Sequence of chain 1.A:
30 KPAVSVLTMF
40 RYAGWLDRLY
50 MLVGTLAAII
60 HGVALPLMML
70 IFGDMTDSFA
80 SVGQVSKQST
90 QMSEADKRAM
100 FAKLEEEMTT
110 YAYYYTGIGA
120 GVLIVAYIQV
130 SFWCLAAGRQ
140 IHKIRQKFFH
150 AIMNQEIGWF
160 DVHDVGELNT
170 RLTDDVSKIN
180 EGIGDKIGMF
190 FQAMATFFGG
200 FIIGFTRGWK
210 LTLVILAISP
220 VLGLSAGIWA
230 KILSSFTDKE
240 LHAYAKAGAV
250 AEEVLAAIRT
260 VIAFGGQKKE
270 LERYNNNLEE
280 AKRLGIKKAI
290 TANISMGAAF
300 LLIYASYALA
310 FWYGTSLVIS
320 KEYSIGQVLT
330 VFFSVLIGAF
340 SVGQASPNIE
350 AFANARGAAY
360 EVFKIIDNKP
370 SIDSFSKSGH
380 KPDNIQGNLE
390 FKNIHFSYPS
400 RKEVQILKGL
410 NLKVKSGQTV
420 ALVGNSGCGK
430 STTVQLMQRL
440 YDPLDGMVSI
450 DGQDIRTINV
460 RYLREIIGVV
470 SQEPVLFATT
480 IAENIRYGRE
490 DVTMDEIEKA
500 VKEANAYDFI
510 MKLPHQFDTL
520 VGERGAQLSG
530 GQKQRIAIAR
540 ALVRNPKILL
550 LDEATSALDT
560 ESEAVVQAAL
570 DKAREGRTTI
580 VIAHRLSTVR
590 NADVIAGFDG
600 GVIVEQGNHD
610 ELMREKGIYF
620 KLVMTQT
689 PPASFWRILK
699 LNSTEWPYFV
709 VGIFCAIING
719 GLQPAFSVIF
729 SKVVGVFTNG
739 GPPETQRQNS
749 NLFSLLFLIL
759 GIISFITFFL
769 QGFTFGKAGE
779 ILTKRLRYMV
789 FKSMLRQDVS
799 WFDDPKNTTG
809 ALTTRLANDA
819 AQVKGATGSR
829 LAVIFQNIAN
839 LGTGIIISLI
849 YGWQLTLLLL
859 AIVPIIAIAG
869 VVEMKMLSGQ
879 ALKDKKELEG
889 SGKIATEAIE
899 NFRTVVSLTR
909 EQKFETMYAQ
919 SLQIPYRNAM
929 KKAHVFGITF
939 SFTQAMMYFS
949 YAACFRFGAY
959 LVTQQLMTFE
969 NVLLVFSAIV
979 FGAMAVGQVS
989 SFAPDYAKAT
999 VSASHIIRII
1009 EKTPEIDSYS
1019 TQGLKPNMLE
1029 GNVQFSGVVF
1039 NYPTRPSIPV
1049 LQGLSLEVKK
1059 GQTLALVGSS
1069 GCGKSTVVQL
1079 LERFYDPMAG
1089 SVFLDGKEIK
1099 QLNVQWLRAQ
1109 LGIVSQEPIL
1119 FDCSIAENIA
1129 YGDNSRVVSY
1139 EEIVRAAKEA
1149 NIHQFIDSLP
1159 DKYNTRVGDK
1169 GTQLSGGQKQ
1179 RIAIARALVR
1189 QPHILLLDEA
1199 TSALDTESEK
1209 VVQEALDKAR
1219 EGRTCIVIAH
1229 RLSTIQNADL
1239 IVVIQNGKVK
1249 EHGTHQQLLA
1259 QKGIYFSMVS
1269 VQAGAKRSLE

Sequence of chain 1.C:
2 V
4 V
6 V

A small-molecule ligand and the protein it binds are described below.
Small molecule (SMILES): CC(C)[C@@H]1NC(=O)c2c[se]c(n2)[C@H](C(C)C)NC(=O)c2c[se]c(n2)[C@H](C(C)C)NC(=O)c2c[se]c1n2

Binding-site contacts:
Ligand atom O contacts residue PHE332 of chain 1.A at 3.3 Å.
Ligand atom C09 contacts residue PHE728 of chain 1.A at 3.9 Å (hydrophobic).
Ligand atom SE2 contacts residue PHE332 of chain 1.A at 3.3 Å.
Ligand atom O contacts residue SER975 of chain 1.A at 3.0 Å.
Ligand atom SE2 contacts residue 30F5 of chain 1.C at 4.1 Å.
Ligand atom O contacts residue 30F3 of chain 1.C at 3.3 Å (h-bond).
Ligand atom CA contacts residue MET982 of chain 1.A at 4.2 Å (hydrophobic).
Ligand atom C09 contacts residue PHE332 of chain 1.A at 4.1 Å (hydrophobic).
Ligand atom CA contacts residue ILE336 of chain 1.A at 4.0 Å (hydrophobic).
Ligand atom CG2 contacts residue VAL978 of chain 1.A at 3.3 Å (hydrophobic).
Ligand atom CA contacts residue MET982 of chain 1.A at 3.4 Å (hydrophobic).
Ligand atom C contacts residue PHE332 of chain 1.A at 3.8 Å (hydrophobic).
Ligand atom CG1 contacts residue MET68 of chain 1.A at 3.1 Å (hydrophobic).
Ligand atom CG2 contacts residue TYR949 of chain 1.A at 3.5 Å (hydrophobic).
Ligand atom O contacts residue MET68 of chain 1.A at 3.5 Å (h-bond).
Ligand atom CB contacts residue TYR949 of chain 1.A at 4.1 Å (hydrophobic).
Ligand atom CB contacts residue MET68 of chain 1.A at 3.2 Å (hydrophobic).
Ligand atom CG2 contacts residue PHE974 of chain 1.A at 3.6 Å (hydrophobic).
Ligand atom CB contacts residue VAL978 of chain 1.A at 3.9 Å (hydrophobic).
Ligand atom O contacts residue ILE336 of chain 1.A at 4.1 Å.
Ligand atom C contacts residue 30F3 of chain 1.C at 3.7 Å.
Ligand atom C09 contacts residue 30F3 of chain 1.C at 4.1 Å.
Ligand atom C contacts residue SER975 of chain 1.A at 4.1 Å.
Ligand atom SE2 contacts residue PHE979 of chain 1.A at 3.9 Å.
Ligand atom CG1 contacts residue VAL978 of chain 1.A at 3.6 Å (hydrophobic).
Ligand atom C09 contacts residue ILE336 of chain 1.A at 3.7 Å (hydrophobic).
Ligand atom SE2 contacts residue 30F3 of chain 1.C at 3.9 Å.
Ligand atom CB contacts residue MET982 of chain 1.A at 4.2 Å (hydrophobic).
Ligand atom O contacts residue MET982 of chain 1.A at 3.8 Å.
Ligand atom C contacts residue MET68 of chain 1.A at 4.1 Å (hydrophobic).
Ligand atom O contacts residue 30F5 of chain 1.C at 3.8 Å.
Ligand atom SE2 contacts residue ILE336 of chain 1.A at 4.1 Å.
Ligand atom N contacts residue MET68 of chain 1.A at 4.1 Å.
Ligand atom N contacts residue MET982 of chain 1.A at 3.7 Å.
Ligand atom N contacts residue MET982 of chain 1.A at 3.9 Å.
Ligand atom C contacts residue MET982 of chain 1.A at 3.6 Å (hydrophobic).
Ligand atom SE2 contacts residue PHE71 of chain 1.A at 3.7 Å.
Ligand atom CA contacts residue MET68 of chain 1.A at 3.3 Å (hydrophobic).
Ligand atom CA contacts residue 30F3 of chain 1.C at 4.0 Å.
Ligand atom C09 contacts residue MET982 of chain 1.A at 3.5 Å (hydrophobic).